A small-molecule ligand and the protein it binds are described below.
Small molecule (SMILES): Cn1cnc2nc(N)[nH]c(=O)c21

Sequence of chain 1.B:
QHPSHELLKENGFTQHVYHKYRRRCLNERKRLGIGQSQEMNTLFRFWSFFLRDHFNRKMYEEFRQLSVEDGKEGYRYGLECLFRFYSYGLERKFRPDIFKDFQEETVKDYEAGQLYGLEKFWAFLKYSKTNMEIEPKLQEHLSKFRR

Binding-site contacts:
Ligand atom C1 contacts residue TYR127 of chain 1.B at 4.2 Å (hydrophobic).
Ligand atom N10 contacts residue ALA123 of chain 1.B at 4.2 Å.
Ligand atom C9 contacts residue SER87 of chain 1.B at 3.6 Å.
Ligand atom C6 contacts residue TYR127 of chain 1.B at 3.9 Å (hydrophobic).
Ligand atom C12 contacts residue TYR127 of chain 1.B at 4.4 Å (hydrophobic).
Ligand atom O7 contacts residue TYR127 of chain 1.B at 3.7 Å.
Ligand atom C9 contacts residue ALA123 of chain 1.B at 4.4 Å (hydrophobic).
Ligand atom N4 contacts residue TYR127 of chain 1.B at 4.2 Å.
Ligand atom C6 contacts residue TYR88 of chain 1.B at 3.4 Å (hydrophobic).
Ligand atom N4 contacts residue TYR88 of chain 1.B at 3.9 Å.
Ligand atom C5 contacts residue TYR88 of chain 1.B at 3.5 Å (hydrophobic).
Ligand atom N10 contacts residue SER87 of chain 1.B at 2.7 Å (h-bond).
Ligand atom O7 contacts residue TYR88 of chain 1.B at 4.2 Å.
Ligand atom C9 contacts residue TYR88 of chain 1.B at 3.3 Å (hydrophobic).
Ligand atom N11 contacts residue TYR127 of chain 1.B at 4.4 Å.
Ligand atom C9 contacts residue TYR127 of chain 1.B at 4.3 Å (hydrophobic).
Ligand atom N11 contacts residue TYR88 of chain 1.B at 3.5 Å.
Ligand atom C5 contacts residue TYR127 of chain 1.B at 4.2 Å (hydrophobic).
Ligand atom N11 contacts residue ALA123 of chain 1.B at 3.5 Å.
Ligand atom N11 contacts residue SER87 of chain 1.B at 3.7 Å.
Ligand atom N8 contacts residue TYR127 of chain 1.B at 3.9 Å.
Ligand atom N2 contacts residue ALA123 of chain 1.B at 4.4 Å.
Ligand atom N10 contacts residue TYR88 of chain 1.B at 3.9 Å.
Ligand atom N10 contacts residue PHE124 of chain 1.B at 3.8 Å.
Ligand atom N2 contacts residue TYR88 of chain 1.B at 3.4 Å (h-bond).
Ligand atom N8 contacts residue TYR88 of chain 1.B at 3.3 Å.
Ligand atom C12 contacts residue ALA123 of chain 1.B at 4.0 Å (hydrophobic).
Ligand atom C12 contacts residue TYR88 of chain 1.B at 3.3 Å (hydrophobic).
Ligand atom C3 contacts residue TYR88 of chain 1.B at 3.9 Å (hydrophobic).